The protein below binds the small molecule below.
Small molecule (SMILES): N=c1ccn([C@@H]2O[C@H](CO[P](=O)(O)O[C@H]3[C@@H](O)[C@H](n4cnc5c(N)ncnc54)O[C@@H]3CO[P](=O)(O)O[C@H]3[C@@H](O)[C@H](n4ccc(N)nc4=O)O[C@@H]3CO[P](=O)(O)O[C@H]3[C@@H](O)[C@H](n4ccc(=O)[nH]c4=O)O[C@@H]3CO[P](=O)(O)O[C@H]3[C@@H](O)[C@H](n4cnc5c(N)ncnc54)O[C@@H]3CO[P](=O)(O)O[C@H]3[C@@H](O)[C@H](n4cnc5c(=O)nc(N)[nH]c54)O[C@@H]3CO[P](=O)(O)O[C@H]3[C@@H](O)[C@H](n4cnc5c(=O)nc(N)[nH]c54)O[C@@H]3CO)[C@@H](O[P](=O)(O)OC[C@H]3O[C@@H](n4ccc(N)nc4=O)[C@H](O)[C@@H]3O)[C@H]2O)c(=O)[nH]1

Binding-site contacts:
Ligand atom C4 contacts residue TYR85 of chain 54.E at 3.6 Å (hydrophobic).
Ligand atom O2 contacts residue ASN87 of chain 54.E at 3.3 Å (h-bond).
Ligand atom C2 contacts residue SER47 of chain 54.E at 3.2 Å.
Ligand atom OP2 contacts residue TYR85 of chain 54.E at 2.7 Å (h-bond).
Ligand atom OP2 contacts residue ARG49 of chain 25.E at 2.3 Å (salt-bridge).
Ligand atom C6 contacts residue THR45 of chain 54.E at 3.3 Å.
Ligand atom N7 contacts residue THR45 of chain 54.E at 2.6 Å (h-bond).
Ligand atom OP2 contacts residue LYS57 of chain 25.E at 2.6 Å (salt-bridge).
Ligand atom N6 contacts residue CYS46 of chain 54.E at 3.3 Å (h-bond).
Ligand atom O4' contacts residue LYS61 of chain 54.E at 2.8 Å (salt-bridge).
Ligand atom OP1 contacts residue SER51 of chain 25.E at 3.5 Å.
Ligand atom OP2 contacts residue ASN55 of chain 25.E at 3.4 Å (h-bond).
Ligand atom O3' contacts residue ARG49 of chain 25.E at 3.4 Å (salt-bridge).
Ligand atom OP1 contacts residue ASN55 of chain 25.E at 2.8 Å (h-bond).
Ligand atom P contacts residue ARG49 of chain 25.E at 3.0 Å.
Ligand atom P contacts residue SER51 of chain 25.E at 3.5 Å.
Ligand atom N1 contacts residue SER47 of chain 54.E at 2.9 Å (h-bond).
Ligand atom C5' contacts residue TYR85 of chain 54.E at 2.9 Å (hydrophobic).
Ligand atom C3' contacts residue TYR85 of chain 54.E at 3.4 Å (hydrophobic).
Ligand atom O3' contacts residue SER51 of chain 25.E at 3.3 Å (h-bond).
Ligand atom OP2 contacts residue SER51 of chain 25.E at 3.4 Å (h-bond).
Ligand atom OP2 contacts residue LYS43 of chain 54.E at 2.7 Å (salt-bridge).
Ligand atom N6 contacts residue THR45 of chain 54.E at 2.7 Å (h-bond).
Ligand atom N6 contacts residue THR59 of chain 54.E at 2.8 Å (h-bond).
Ligand atom C5' contacts residue SER51 of chain 25.E at 3.3 Å.
Ligand atom C2' contacts residue GLU63 of chain 54.E at 3.5 Å.
Ligand atom C8 contacts residue LYS61 of chain 54.E at 3.4 Å.
Ligand atom OP1 contacts residue SER51 of chain 25.E at 2.9 Å (h-bond).
Ligand atom N1 contacts residue TYR85 of chain 54.E at 3.5 Å.
Ligand atom N7 contacts residue LYS61 of chain 54.E at 3.3 Å.
Ligand atom OP1 contacts residue SER52 of chain 25.E at 3.2 Å.
Ligand atom C5 contacts residue THR45 of chain 54.E at 3.2 Å.
Ligand atom O2' contacts residue GLU63 of chain 54.E at 3.2 Å (salt-bridge).
Ligand atom C5' contacts residue ARG49 of chain 25.E at 3.5 Å.
Ligand atom N3 contacts residue TYR85 of chain 54.E at 3.5 Å.
Ligand atom N9 contacts residue LYS61 of chain 54.E at 3.3 Å (salt-bridge).
Ligand atom C4' contacts residue TYR85 of chain 54.E at 3.2 Å (hydrophobic).
Ligand atom C2' contacts residue TYR85 of chain 54.E at 3.4 Å (hydrophobic).
Ligand atom OP1 contacts residue ARG49 of chain 25.E at 2.5 Å (salt-bridge).
Ligand atom O2' contacts residue TYR85 of chain 54.E at 3.4 Å.

Sequence of chain 54.E:
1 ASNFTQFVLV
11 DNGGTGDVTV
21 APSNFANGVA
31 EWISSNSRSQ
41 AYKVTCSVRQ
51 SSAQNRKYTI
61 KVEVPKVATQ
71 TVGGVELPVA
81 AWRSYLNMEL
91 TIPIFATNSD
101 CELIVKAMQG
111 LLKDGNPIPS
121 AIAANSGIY

Sequence of chain 25.E:
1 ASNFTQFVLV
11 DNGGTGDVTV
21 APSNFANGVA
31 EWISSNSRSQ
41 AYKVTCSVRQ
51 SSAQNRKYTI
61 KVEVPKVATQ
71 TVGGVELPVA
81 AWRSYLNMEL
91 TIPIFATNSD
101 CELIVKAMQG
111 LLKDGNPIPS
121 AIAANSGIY